A protein and the small-molecule ligand that binds it are described below.
Small molecule (SMILES): CC(=O)N[C@@H]1[C@@H](O)[C@H](O)[C@@H](CO)O[C@H]1O

Binding-site contacts:
Ligand atom N2 contacts residue ASN33 of chain 1.C at 2.9 Å (h-bond).
Ligand atom C4 contacts residue ASN33 of chain 1.C at 4.2 Å.
Ligand atom C1 contacts residue SER35 of chain 1.C at 4.0 Å.
Ligand atom O6 contacts residue ASN37 of chain 1.C at 4.0 Å.
Ligand atom O5 contacts residue ASN33 of chain 1.C at 2.4 Å (h-bond).
Ligand atom C7 contacts residue ASN33 of chain 1.C at 3.6 Å.
Ligand atom C8 contacts residue ASN33 of chain 1.C at 3.9 Å.
Ligand atom O7 contacts residue ASN33 of chain 1.C at 4.2 Å.
Ligand atom C2 contacts residue ASN33 of chain 1.C at 2.5 Å.
Ligand atom O6 contacts residue SER35 of chain 1.C at 4.5 Å.
Ligand atom C1 contacts residue ASN33 of chain 1.C at 1.4 Å.
Ligand atom O5 contacts residue SER35 of chain 1.C at 4.1 Å.
Ligand atom C5 contacts residue ASN33 of chain 1.C at 3.7 Å.
Ligand atom C3 contacts residue ASN33 of chain 1.C at 3.8 Å.
Ligand atom C5 contacts residue SER35 of chain 1.C at 4.3 Å.

Sequence of chain 1.C:
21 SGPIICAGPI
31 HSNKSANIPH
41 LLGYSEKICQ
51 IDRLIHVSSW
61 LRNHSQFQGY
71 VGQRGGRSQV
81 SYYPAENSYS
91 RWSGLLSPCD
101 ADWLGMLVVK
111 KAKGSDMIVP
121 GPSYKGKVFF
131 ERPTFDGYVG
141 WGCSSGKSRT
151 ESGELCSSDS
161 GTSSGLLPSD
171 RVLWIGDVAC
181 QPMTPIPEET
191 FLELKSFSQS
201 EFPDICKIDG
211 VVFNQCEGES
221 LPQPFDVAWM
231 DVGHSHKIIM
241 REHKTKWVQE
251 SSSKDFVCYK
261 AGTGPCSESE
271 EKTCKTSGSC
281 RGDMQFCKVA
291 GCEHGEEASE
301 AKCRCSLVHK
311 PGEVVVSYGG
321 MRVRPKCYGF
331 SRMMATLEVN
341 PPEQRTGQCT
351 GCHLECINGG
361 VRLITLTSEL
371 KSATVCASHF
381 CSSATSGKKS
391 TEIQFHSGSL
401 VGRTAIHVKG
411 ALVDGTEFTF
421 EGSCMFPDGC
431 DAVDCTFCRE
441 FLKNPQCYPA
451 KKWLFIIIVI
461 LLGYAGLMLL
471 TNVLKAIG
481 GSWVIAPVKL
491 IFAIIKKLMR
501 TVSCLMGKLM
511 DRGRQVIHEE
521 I